Sequence of chain 1.A:
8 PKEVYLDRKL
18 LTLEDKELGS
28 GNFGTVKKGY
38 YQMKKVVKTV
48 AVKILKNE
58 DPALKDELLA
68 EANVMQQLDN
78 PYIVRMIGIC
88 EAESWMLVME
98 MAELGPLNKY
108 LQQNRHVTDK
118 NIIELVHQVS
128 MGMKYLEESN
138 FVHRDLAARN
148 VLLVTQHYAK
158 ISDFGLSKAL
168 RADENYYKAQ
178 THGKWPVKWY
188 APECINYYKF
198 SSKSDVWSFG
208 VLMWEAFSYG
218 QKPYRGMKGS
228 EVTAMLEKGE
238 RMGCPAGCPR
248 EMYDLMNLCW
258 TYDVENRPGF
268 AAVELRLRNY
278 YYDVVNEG

This small molecule binds to this protein.
Small molecule (SMILES): C[C@@H](Oc1cc(-c2cnn(C)c2)cc2nscc12)[C@H]1CNC(=O)O1

Binding-site contacts:
Ligand atom O1 contacts residue LYS50 of chain 1.A at 2.9 Å (salt-bridge).
Ligand atom C13 contacts residue SER27 of chain 1.A at 3.9 Å.
Ligand atom O2 contacts residue VAL33 of chain 1.A at 3.9 Å.
Ligand atom C10 contacts residue ALA99 of chain 1.A at 3.5 Å (hydrophobic).
Ligand atom C7 contacts residue LEU149 of chain 1.A at 3.4 Å (hydrophobic).
Ligand atom C contacts residue SER27 of chain 1.A at 3.8 Å.
Ligand atom C7 contacts residue MET96 of chain 1.A at 3.8 Å (hydrophobic).
Ligand atom S contacts residue ALA48 of chain 1.A at 3.5 Å.
Ligand atom C5 contacts residue ALA99 of chain 1.A at 3.4 Å (hydrophobic).
Ligand atom C12 contacts residue PRO103 of chain 1.A at 3.5 Å (hydrophobic).
Ligand atom O1 contacts residue ASP160 of chain 1.A at 3.6 Å.
Ligand atom S contacts residue MET96 of chain 1.A at 3.6 Å (h-bond).
Ligand atom C12 contacts residue LEU25 of chain 1.A at 3.4 Å (hydrophobic).
Ligand atom N contacts residue ALA99 of chain 1.A at 3.3 Å (h-bond).
Ligand atom C10 contacts residue GLY102 of chain 1.A at 3.3 Å.
Ligand atom C6 contacts residue LEU149 of chain 1.A at 3.6 Å (hydrophobic).
Ligand atom N2 contacts residue PRO103 of chain 1.A at 3.9 Å.
Ligand atom C15 contacts residue LYS50 of chain 1.A at 3.8 Å.
Ligand atom N1 contacts residue GLY102 of chain 1.A at 3.6 Å.
Ligand atom N3 contacts residue ASP160 of chain 1.A at 3.7 Å.
Ligand atom C14 contacts residue ASN147 of chain 1.A at 3.5 Å.
Ligand atom C9 contacts residue GLY102 of chain 1.A at 3.6 Å.
Ligand atom C15 contacts residue ASP160 of chain 1.A at 3.8 Å.
Ligand atom C8 contacts residue LEU149 of chain 1.A at 3.5 Å (hydrophobic).
Ligand atom N contacts residue GLU97 of chain 1.A at 3.7 Å.
Ligand atom C6 contacts residue ALA48 of chain 1.A at 3.9 Å (hydrophobic).
Ligand atom C14 contacts residue LEU149 of chain 1.A at 4.0 Å (hydrophobic).
Ligand atom C contacts residue VAL33 of chain 1.A at 3.6 Å (hydrophobic).
Ligand atom N3 contacts residue SER159 of chain 1.A at 2.9 Å (h-bond).
Ligand atom C contacts residue GLY26 of chain 1.A at 3.6 Å.
Ligand atom N contacts residue ALA48 of chain 1.A at 3.5 Å.
Ligand atom N3 contacts residue ASN147 of chain 1.A at 3.7 Å.
Ligand atom O2 contacts residue GLY28 of chain 1.A at 3.6 Å.
Ligand atom C14 contacts residue ARG146 of chain 1.A at 3.7 Å.
Ligand atom C14 contacts residue SER159 of chain 1.A at 3.5 Å.
Ligand atom C9 contacts residue PRO103 of chain 1.A at 3.9 Å (hydrophobic).
Ligand atom S contacts residue GLU97 of chain 1.A at 3.4 Å (salt-bridge).
Ligand atom C11 contacts residue GLU100 of chain 1.A at 3.4 Å.
Ligand atom S contacts residue LEU149 of chain 1.A at 3.6 Å.
Ligand atom N contacts residue LEU149 of chain 1.A at 3.6 Å.